Binding-site contacts:
Ligand atom C5 contacts residue ASN482 of chain 1.A at 3.6 Å.
Ligand atom C8 contacts residue LYS466 of chain 1.A at 3.6 Å.
Ligand atom N2 contacts residue ARG462 of chain 1.A at 4.4 Å.
Ligand atom N2 contacts residue ASN482 of chain 1.A at 3.0 Å (h-bond).
Ligand atom O7 contacts residue ASN482 of chain 1.A at 3.7 Å.
Ligand atom C7 contacts residue ARG462 of chain 1.A at 3.8 Å.
Ligand atom O5 contacts residue ASN482 of chain 1.A at 2.3 Å (h-bond).
Ligand atom N2 contacts residue GLU479 of chain 1.A at 4.5 Å.
Ligand atom C7 contacts residue ASN482 of chain 1.A at 3.5 Å.
Ligand atom C1 contacts residue ASN482 of chain 1.A at 1.4 Å.
Ligand atom C3 contacts residue ASN482 of chain 1.A at 3.8 Å.
Ligand atom O7 contacts residue ARG462 of chain 1.A at 3.4 Å.
Ligand atom C7 contacts residue GLU479 of chain 1.A at 4.0 Å.
Ligand atom C2 contacts residue ASN482 of chain 1.A at 2.5 Å.
Ligand atom C8 contacts residue ARG462 of chain 1.A at 3.8 Å.
Ligand atom O7 contacts residue GLU479 of chain 1.A at 4.5 Å.
Ligand atom C8 contacts residue GLU479 of chain 1.A at 3.5 Å.
Ligand atom O3 contacts residue ARG462 of chain 1.A at 3.7 Å.
Ligand atom O7 contacts residue SER463 of chain 1.A at 4.3 Å.
Ligand atom C4 contacts residue ASN482 of chain 1.A at 4.2 Å.

Sequence of chain 1.A:
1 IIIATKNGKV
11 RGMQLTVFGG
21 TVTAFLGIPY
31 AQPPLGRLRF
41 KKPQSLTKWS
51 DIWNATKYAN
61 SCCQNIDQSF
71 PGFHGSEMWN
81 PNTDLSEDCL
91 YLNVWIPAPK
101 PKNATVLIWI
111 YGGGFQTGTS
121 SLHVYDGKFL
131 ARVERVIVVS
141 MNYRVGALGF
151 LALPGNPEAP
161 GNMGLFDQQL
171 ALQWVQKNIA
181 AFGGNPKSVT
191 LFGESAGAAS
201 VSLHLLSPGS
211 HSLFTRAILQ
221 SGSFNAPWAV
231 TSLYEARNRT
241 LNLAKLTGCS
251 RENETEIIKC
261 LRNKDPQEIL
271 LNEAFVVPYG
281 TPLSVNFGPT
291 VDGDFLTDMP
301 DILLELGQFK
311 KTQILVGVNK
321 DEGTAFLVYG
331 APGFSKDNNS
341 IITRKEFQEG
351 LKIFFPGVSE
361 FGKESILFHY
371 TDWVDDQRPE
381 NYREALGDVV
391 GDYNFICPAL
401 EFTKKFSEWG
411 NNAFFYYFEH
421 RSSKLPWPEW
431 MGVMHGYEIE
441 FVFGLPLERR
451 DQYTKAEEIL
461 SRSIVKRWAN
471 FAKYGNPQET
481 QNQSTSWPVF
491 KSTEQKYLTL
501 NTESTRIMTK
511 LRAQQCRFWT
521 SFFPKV

A small-molecule ligand and the protein it binds are described below.
Small molecule (SMILES): CC(=O)N[C@@H]1[C@@H](O)[C@H](O)[C@@H](CO)O[C@H]1O